Sequence of chain 1.B:
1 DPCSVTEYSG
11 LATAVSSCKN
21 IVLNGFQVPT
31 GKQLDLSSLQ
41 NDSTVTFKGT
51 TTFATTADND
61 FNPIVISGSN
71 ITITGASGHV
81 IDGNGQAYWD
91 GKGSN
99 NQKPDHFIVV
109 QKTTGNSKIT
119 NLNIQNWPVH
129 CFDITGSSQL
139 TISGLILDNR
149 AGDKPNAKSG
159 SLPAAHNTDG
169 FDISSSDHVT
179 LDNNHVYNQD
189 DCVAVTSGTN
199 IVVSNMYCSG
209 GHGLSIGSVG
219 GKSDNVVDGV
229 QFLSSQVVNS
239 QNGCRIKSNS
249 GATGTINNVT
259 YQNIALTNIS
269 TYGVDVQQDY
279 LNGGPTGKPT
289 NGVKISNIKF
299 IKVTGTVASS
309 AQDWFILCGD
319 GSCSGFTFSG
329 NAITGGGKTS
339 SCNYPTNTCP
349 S

Binding-site contacts:
Ligand atom C7 contacts residue ASN70 of chain 1.B at 3.6 Å.
Ligand atom O6 contacts residue ASP42 of chain 1.B at 4.0 Å.
Ligand atom C4 contacts residue ASN70 of chain 1.B at 4.2 Å.
Ligand atom C5 contacts residue ASN70 of chain 1.B at 3.6 Å.
Ligand atom O5 contacts residue ASN70 of chain 1.B at 2.2 Å (h-bond).
Ligand atom C6 contacts residue ASP42 of chain 1.B at 3.6 Å.
Ligand atom O6 contacts residue THR44 of chain 1.B at 3.9 Å.
Ligand atom O7 contacts residue ASN70 of chain 1.B at 3.6 Å.
Ligand atom C2 contacts residue ASP42 of chain 1.B at 4.1 Å.
Ligand atom N2 contacts residue ASN70 of chain 1.B at 3.1 Å (h-bond).
Ligand atom O7 contacts residue ASP42 of chain 1.B at 3.8 Å.
Ligand atom C1 contacts residue ASN70 of chain 1.B at 1.4 Å.
Ligand atom C3 contacts residue ASN70 of chain 1.B at 3.8 Å.
Ligand atom C5 contacts residue ASP42 of chain 1.B at 4.4 Å.
Ligand atom C2 contacts residue ASN70 of chain 1.B at 2.5 Å.
Ligand atom O6 contacts residue THR72 of chain 1.B at 4.4 Å.
Ligand atom C8 contacts residue FUC4 of chain 1.J at 3.9 Å.
Ligand atom C1 contacts residue ASP42 of chain 1.B at 3.9 Å.
Ligand atom O5 contacts residue ASP42 of chain 1.B at 3.6 Å.

A small-molecule ligand and the protein it binds are described below.
Small molecule (SMILES): CC(=O)N[C@H]1[C@H](O[C@H]2[C@H](O)[C@@H](NC(C)=O)CO[C@@H]2CO)O[C@H](CO)[C@@H](O)[C@@H]1O